A protein and the small-molecule ligand that binds it are described below.
Small molecule (SMILES): Nc1ncnc2c1ncn2[C@@H]1O[C@H](COP(=O)(O)OP(=O)(O)OP(O)(O)=S)[C@@H](O)[C@H]1O

Sequence of chain 1.A:
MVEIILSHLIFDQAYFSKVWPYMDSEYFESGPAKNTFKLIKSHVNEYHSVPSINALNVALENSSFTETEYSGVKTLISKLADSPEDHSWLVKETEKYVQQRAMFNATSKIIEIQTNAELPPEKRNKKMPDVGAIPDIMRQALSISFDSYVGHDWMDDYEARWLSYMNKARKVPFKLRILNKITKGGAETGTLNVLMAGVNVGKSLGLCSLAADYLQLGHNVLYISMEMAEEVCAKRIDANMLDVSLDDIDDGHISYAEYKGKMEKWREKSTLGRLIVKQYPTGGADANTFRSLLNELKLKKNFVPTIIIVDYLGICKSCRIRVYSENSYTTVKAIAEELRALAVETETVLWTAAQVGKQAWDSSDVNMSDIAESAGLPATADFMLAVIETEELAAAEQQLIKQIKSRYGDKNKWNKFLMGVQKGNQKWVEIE

Sequence of chain 1.B:
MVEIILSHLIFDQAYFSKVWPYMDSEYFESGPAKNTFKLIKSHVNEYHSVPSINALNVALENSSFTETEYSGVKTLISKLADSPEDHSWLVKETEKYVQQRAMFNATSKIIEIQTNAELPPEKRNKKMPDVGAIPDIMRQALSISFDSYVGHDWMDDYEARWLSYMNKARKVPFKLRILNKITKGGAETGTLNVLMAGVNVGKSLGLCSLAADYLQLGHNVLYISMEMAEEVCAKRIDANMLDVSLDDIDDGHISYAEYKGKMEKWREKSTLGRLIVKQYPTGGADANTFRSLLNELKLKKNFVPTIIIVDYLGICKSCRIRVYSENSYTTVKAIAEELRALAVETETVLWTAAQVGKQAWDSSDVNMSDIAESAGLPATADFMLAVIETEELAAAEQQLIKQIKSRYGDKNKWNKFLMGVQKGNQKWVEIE

Binding-site contacts:
Ligand atom O3A contacts residue ASN200 of chain 1.B at 3.2 Å (h-bond).
Ligand atom C2' contacts residue ASN200 of chain 1.B at 3.2 Å.
Ligand atom O3G contacts residue GLY202 of chain 1.B at 2.9 Å (h-bond).
Ligand atom O2A contacts residue MG1 of chain 1.H at 2.2 Å.
Ligand atom PA contacts residue MG1 of chain 1.H at 3.5 Å.
Ligand atom O3B contacts residue SER204 of chain 1.B at 3.2 Å (h-bond).
Ligand atom O2B contacts residue VAL201 of chain 1.B at 2.9 Å (h-bond).
Ligand atom O1A contacts residue ASN200 of chain 1.B at 3.0 Å (h-bond).
Ligand atom O2B contacts residue ASN200 of chain 1.B at 2.9 Å.
Ligand atom O2A contacts residue SER204 of chain 1.B at 2.5 Å (h-bond).
Ligand atom O3B contacts residue MG1 of chain 1.H at 3.2 Å.
Ligand atom O2A contacts residue ARG236 of chain 1.B at 3.3 Å (salt-bridge).
Ligand atom O1B contacts residue ASN200 of chain 1.B at 3.0 Å (h-bond).
Ligand atom S1G contacts residue ARG407 of chain 1.A at 3.5 Å (salt-bridge).
Ligand atom N1 contacts residue GLY409 of chain 1.A at 3.0 Å (h-bond).
Ligand atom O2G contacts residue LYS203 of chain 1.B at 3.5 Å.
Ligand atom C5' contacts residue ARG236 of chain 1.B at 3.1 Å.
Ligand atom O2G contacts residue GLU227 of chain 1.B at 2.8 Å (salt-bridge).
Ligand atom O2G contacts residue GLY202 of chain 1.B at 3.4 Å (h-bond).
Ligand atom C6 contacts residue LYS411 of chain 1.A at 3.4 Å.
Ligand atom C6 contacts residue SER406 of chain 1.A at 3.5 Å.
Ligand atom N6 contacts residue ASP410 of chain 1.A at 3.2 Å.
Ligand atom O2' contacts residue ASN200 of chain 1.B at 2.6 Å (h-bond).
Ligand atom C8 contacts residue ASN200 of chain 1.B at 3.0 Å.
Ligand atom N7 contacts residue LYS411 of chain 1.A at 3.2 Å.
Ligand atom O3' contacts residue LYS423 of chain 1.B at 3.5 Å (salt-bridge).
Ligand atom S1G contacts residue GLU227 of chain 1.B at 3.0 Å (salt-bridge).
Ligand atom PG contacts residue GLU227 of chain 1.B at 3.4 Å.
Ligand atom PB contacts residue ASN200 of chain 1.B at 3.3 Å.
Ligand atom PG contacts residue GLY202 of chain 1.B at 3.3 Å.
Ligand atom N1 contacts residue ASP410 of chain 1.A at 3.2 Å.
Ligand atom N6 contacts residue LYS411 of chain 1.A at 3.3 Å (salt-bridge).
Ligand atom N6 contacts residue SER406 of chain 1.A at 2.7 Å (h-bond).
Ligand atom O3B contacts residue GLY202 of chain 1.B at 2.8 Å (h-bond).
Ligand atom O2G contacts residue SER204 of chain 1.B at 3.4 Å.
Ligand atom O5' contacts residue ARG236 of chain 1.B at 2.9 Å (salt-bridge).
Ligand atom PB contacts residue GLY202 of chain 1.B at 3.2 Å.
Ligand atom O2G contacts residue MG1 of chain 1.H at 3.3 Å.
Ligand atom O2B contacts residue GLY202 of chain 1.B at 2.6 Å (h-bond).
Ligand atom O3G contacts residue LYS203 of chain 1.B at 2.9 Å (salt-bridge).